Binding-site contacts:
Ligand atom C7 contacts residue TYR139 of chain 1.MA at 3.6 Å (hydrophobic).
Ligand atom C1 contacts residue ASN48 of chain 1.MA at 1.4 Å.
Ligand atom C8 contacts residue ARG56 of chain 1.MA at 4.2 Å.
Ligand atom C8 contacts residue SER54 of chain 1.MA at 3.1 Å.
Ligand atom O7 contacts residue TYR139 of chain 1.MA at 4.4 Å.
Ligand atom C8 contacts residue TYR59 of chain 1.MA at 3.9 Å (hydrophobic).
Ligand atom O6 contacts residue THR50 of chain 1.MA at 4.5 Å.
Ligand atom C8 contacts residue TYR139 of chain 1.MA at 3.3 Å (hydrophobic).
Ligand atom C4 contacts residue ASN48 of chain 1.MA at 4.2 Å.
Ligand atom C7 contacts residue THR57 of chain 1.MA at 4.0 Å.
Ligand atom O7 contacts residue TYR59 of chain 1.MA at 2.4 Å (h-bond).
Ligand atom N2 contacts residue ASN48 of chain 1.MA at 2.9 Å (h-bond).
Ligand atom O7 contacts residue ASN48 of chain 1.MA at 3.7 Å.
Ligand atom C8 contacts residue PHE115 of chain 1.MA at 3.9 Å (hydrophobic).
Ligand atom C1 contacts residue THR50 of chain 1.MA at 4.4 Å.
Ligand atom O1S6 contacts residue GLY53 of chain 1.MA at 3.9 Å.
Ligand atom O5 contacts residue THR50 of chain 1.MA at 3.8 Å.
Ligand atom N2 contacts residue TYR139 of chain 1.MA at 3.6 Å.
Ligand atom C5 contacts residue ASN48 of chain 1.MA at 3.7 Å.
Ligand atom C8 contacts residue THR57 of chain 1.MA at 3.9 Å.
Ligand atom O7 contacts residue THR57 of chain 1.MA at 3.8 Å.
Ligand atom C6 contacts residue THR50 of chain 1.MA at 3.6 Å.
Ligand atom C5 contacts residue THR50 of chain 1.MA at 3.8 Å.
Ligand atom C8 contacts residue THR50 of chain 1.MA at 4.4 Å.
Ligand atom C3 contacts residue ASN48 of chain 1.MA at 3.8 Å.
Ligand atom O5 contacts residue ASN48 of chain 1.MA at 2.4 Å (h-bond).
Ligand atom C7 contacts residue SER54 of chain 1.MA at 4.4 Å.
Ligand atom C2 contacts residue ASN48 of chain 1.MA at 2.5 Å.
Ligand atom C8 contacts residue SER55 of chain 1.MA at 3.2 Å.
Ligand atom C7 contacts residue TYR59 of chain 1.MA at 3.4 Å (hydrophobic).
Ligand atom C7 contacts residue ASN48 of chain 1.MA at 3.5 Å.
Ligand atom C7 contacts residue SER55 of chain 1.MA at 4.3 Å.

The small molecule below binds the protein below.
Small molecule (SMILES): CC(=O)N[C@H]1[C@H](O[C@H]2[C@H](O)[C@@H](NC(C)=O)CO[C@@H]2CO)O[C@H](CO)[C@@H](O)[C@@H]1O[C@@H]1O[C@H](CS(=O)(=O)O)[C@@H](O)[C@H](O)[C@H]1O

Sequence of chain 1.MA:
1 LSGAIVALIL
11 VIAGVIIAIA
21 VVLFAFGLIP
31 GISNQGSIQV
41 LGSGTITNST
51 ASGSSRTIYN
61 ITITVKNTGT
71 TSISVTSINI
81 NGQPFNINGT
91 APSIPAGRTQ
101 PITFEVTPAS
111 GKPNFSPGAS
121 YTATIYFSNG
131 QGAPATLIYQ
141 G